Binding-site contacts:
Ligand atom C7 contacts residue PHE88 of chain 1.A at 4.2 Å (hydrophobic).
Ligand atom C13 contacts residue ILE95 of chain 1.A at 4.2 Å (hydrophobic).
Ligand atom C13 contacts residue VAL38 of chain 1.A at 3.9 Å (hydrophobic).
Ligand atom C13 contacts residue PRO33 of chain 1.A at 3.3 Å (hydrophobic).
Ligand atom C3 contacts residue ILE95 of chain 1.A at 3.8 Å (hydrophobic).
Ligand atom C5 contacts residue VAL43 of chain 1.A at 4.2 Å (hydrophobic).
Ligand atom C12 contacts residue ILE95 of chain 1.A at 4.1 Å (hydrophobic).
Ligand atom C13 contacts residue PHE34 of chain 1.A at 3.9 Å (hydrophobic).
Ligand atom O contacts residue ILE95 of chain 1.A at 4.2 Å.
Ligand atom C12 contacts residue VAL38 of chain 1.A at 3.8 Å (hydrophobic).
Ligand atom C10 contacts residue ILE95 of chain 1.A at 3.6 Å (hydrophobic).
Ligand atom C6 contacts residue ILE95 of chain 1.A at 4.3 Å (hydrophobic).
Ligand atom C7 contacts residue VAL43 of chain 1.A at 4.0 Å (hydrophobic).
Ligand atom O1 contacts residue PRO33 of chain 1.A at 3.7 Å.
Ligand atom C8 contacts residue PHE88 of chain 1.A at 3.9 Å (hydrophobic).
Ligand atom O contacts residue ASN89 of chain 1.A at 2.9 Å (h-bond).
Ligand atom C9 contacts residue ILE95 of chain 1.A at 3.7 Å (hydrophobic).
Ligand atom C11 contacts residue VAL43 of chain 1.A at 4.4 Å (hydrophobic).
Ligand atom C12 contacts residue TYR46 of chain 1.A at 4.5 Å (hydrophobic).
Ligand atom C7 contacts residue ILE95 of chain 1.A at 4.4 Å (hydrophobic).
Ligand atom O contacts residue TYR46 of chain 1.A at 3.9 Å.
Ligand atom C6 contacts residue VAL43 of chain 1.A at 4.2 Å (hydrophobic).
Ligand atom C9 contacts residue VAL38 of chain 1.A at 4.3 Å (hydrophobic).
Ligand atom O contacts residue VAL38 of chain 1.A at 4.3 Å.
Ligand atom C7 contacts residue ASN89 of chain 1.A at 4.2 Å.
Ligand atom C8 contacts residue ASN89 of chain 1.A at 3.6 Å.
Ligand atom C8 contacts residue ILE95 of chain 1.A at 4.1 Å (hydrophobic).
Ligand atom O1 contacts residue ILE95 of chain 1.A at 4.2 Å.
Ligand atom C4 contacts residue ILE95 of chain 1.A at 4.4 Å (hydrophobic).
Ligand atom O1 contacts residue VAL38 of chain 1.A at 3.5 Å.
Ligand atom C10 contacts residue VAL38 of chain 1.A at 4.3 Å (hydrophobic).
Ligand atom C9 contacts residue ASN89 of chain 1.A at 4.2 Å.
Ligand atom C12 contacts residue ASN89 of chain 1.A at 3.8 Å.
Ligand atom C11 contacts residue ILE95 of chain 1.A at 3.9 Å (hydrophobic).

Sequence of chain 1.A:
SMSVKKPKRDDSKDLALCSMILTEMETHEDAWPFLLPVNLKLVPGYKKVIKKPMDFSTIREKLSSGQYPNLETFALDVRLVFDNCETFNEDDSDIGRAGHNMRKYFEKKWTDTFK

This small molecule binds to this protein.
Small molecule (SMILES): COC(=O)c1ccc(CN2CCN(C)CC2)cc1